Sequence of chain 2.A:
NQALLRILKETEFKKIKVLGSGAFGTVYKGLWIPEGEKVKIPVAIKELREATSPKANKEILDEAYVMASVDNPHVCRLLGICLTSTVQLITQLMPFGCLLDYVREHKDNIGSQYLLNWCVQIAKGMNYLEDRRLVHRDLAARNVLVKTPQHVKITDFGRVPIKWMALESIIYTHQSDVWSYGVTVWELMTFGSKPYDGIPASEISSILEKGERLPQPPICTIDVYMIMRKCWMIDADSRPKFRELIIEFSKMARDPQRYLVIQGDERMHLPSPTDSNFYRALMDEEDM

This protein binds this small molecule.
Small molecule (SMILES): Nc1ncnc2c1ncn2[C@@H]1O[C@H](CO[P](=O)(O)O[P](=O)(O)NP(=O)(O)O)[C@@H](O)[C@H]1O

Binding-site contacts:
Ligand atom O1B contacts residue MG1 of chain 2.B at 1.9 Å.
Ligand atom O4' contacts residue VAL35 of chain 2.A at 3.4 Å.
Ligand atom C5 contacts residue LEU153 of chain 2.A at 3.5 Å (hydrophobic).
Ligand atom O2A contacts residue ASP164 of chain 2.A at 2.7 Å (salt-bridge).
Ligand atom O3G contacts residue ARG150 of chain 2.A at 3.0 Å (salt-bridge).
Ligand atom O5' contacts residue MG1 of chain 2.B at 3.6 Å.
Ligand atom O3A contacts residue GLY30 of chain 2.A at 3.5 Å (h-bond).
Ligand atom O1B contacts residue ASN151 of chain 2.A at 2.8 Å (h-bond).
Ligand atom O2A contacts residue MG1 of chain 2.B at 1.8 Å.
Ligand atom O3A contacts residue MG1 of chain 2.B at 3.5 Å.
Ligand atom C2 contacts residue MET102 of chain 2.A at 3.2 Å (hydrophobic).
Ligand atom PA contacts residue LYS54 of chain 2.A at 3.6 Å.
Ligand atom PG contacts residue MG1 of chain 2.B at 3.5 Å.
Ligand atom O2G contacts residue ARG167 of chain 2.A at 3.5 Å (salt-bridge).
Ligand atom N1 contacts residue MET102 of chain 2.A at 2.8 Å (h-bond).
Ligand atom PA contacts residue MG1 of chain 2.B at 3.1 Å.
Ligand atom O3G contacts residue ASN151 of chain 2.A at 3.4 Å (h-bond).
Ligand atom N6 contacts residue GLN100 of chain 2.A at 2.8 Å (h-bond).
Ligand atom O2G contacts residue ASN151 of chain 2.A at 2.7 Å (h-bond).
Ligand atom O3G contacts residue ASP146 of chain 2.A at 2.5 Å (salt-bridge).
Ligand atom O1A contacts residue VAL35 of chain 2.A at 3.5 Å.
Ligand atom O2G contacts residue ASP164 of chain 2.A at 3.0 Å (salt-bridge).
Ligand atom O1A contacts residue GLY30 of chain 2.A at 3.3 Å (h-bond).
Ligand atom N7 contacts residue LEU153 of chain 2.A at 3.4 Å.
Ligand atom N3B contacts residue ARG150 of chain 2.A at 3.6 Å.
Ligand atom O5' contacts residue VAL35 of chain 2.A at 3.5 Å.
Ligand atom C5' contacts residue GLY28 of chain 2.A at 3.6 Å.
Ligand atom N7 contacts residue VNS1 of chain 2.D at 3.6 Å.
Ligand atom C6 contacts residue LEU153 of chain 2.A at 3.5 Å (hydrophobic).
Ligand atom O1A contacts residue LYS54 of chain 2.A at 3.3 Å.
Ligand atom O2A contacts residue LYS54 of chain 2.A at 2.9 Å (salt-bridge).
Ligand atom O1G contacts residue ARG167 of chain 2.A at 3.2 Å (salt-bridge).
Ligand atom O2G contacts residue MG1 of chain 2.B at 2.1 Å.
Ligand atom N6 contacts residue MET102 of chain 2.A at 3.6 Å.
Ligand atom O2' contacts residue CYS106 of chain 2.A at 3.1 Å (h-bond).
Ligand atom C5' contacts residue SER29 of chain 2.A at 3.7 Å.
Ligand atom C5' contacts residue VAL35 of chain 2.A at 3.6 Å (hydrophobic).
Ligand atom PB contacts residue MG1 of chain 2.B at 3.1 Å.
Ligand atom N6 contacts residue LEU153 of chain 2.A at 3.2 Å.
Ligand atom O1G contacts residue PHE32 of chain 2.A at 3.6 Å.